This small molecule binds to this protein.
Small molecule (SMILES): CC(=O)N[C@H]1[C@H](O[C@H]2[C@H](O)[C@@H](NC(C)=O)CO[C@@H]2CO)O[C@H](CO)[C@@H](O)[C@@H]1O

Sequence of chain 1.B:
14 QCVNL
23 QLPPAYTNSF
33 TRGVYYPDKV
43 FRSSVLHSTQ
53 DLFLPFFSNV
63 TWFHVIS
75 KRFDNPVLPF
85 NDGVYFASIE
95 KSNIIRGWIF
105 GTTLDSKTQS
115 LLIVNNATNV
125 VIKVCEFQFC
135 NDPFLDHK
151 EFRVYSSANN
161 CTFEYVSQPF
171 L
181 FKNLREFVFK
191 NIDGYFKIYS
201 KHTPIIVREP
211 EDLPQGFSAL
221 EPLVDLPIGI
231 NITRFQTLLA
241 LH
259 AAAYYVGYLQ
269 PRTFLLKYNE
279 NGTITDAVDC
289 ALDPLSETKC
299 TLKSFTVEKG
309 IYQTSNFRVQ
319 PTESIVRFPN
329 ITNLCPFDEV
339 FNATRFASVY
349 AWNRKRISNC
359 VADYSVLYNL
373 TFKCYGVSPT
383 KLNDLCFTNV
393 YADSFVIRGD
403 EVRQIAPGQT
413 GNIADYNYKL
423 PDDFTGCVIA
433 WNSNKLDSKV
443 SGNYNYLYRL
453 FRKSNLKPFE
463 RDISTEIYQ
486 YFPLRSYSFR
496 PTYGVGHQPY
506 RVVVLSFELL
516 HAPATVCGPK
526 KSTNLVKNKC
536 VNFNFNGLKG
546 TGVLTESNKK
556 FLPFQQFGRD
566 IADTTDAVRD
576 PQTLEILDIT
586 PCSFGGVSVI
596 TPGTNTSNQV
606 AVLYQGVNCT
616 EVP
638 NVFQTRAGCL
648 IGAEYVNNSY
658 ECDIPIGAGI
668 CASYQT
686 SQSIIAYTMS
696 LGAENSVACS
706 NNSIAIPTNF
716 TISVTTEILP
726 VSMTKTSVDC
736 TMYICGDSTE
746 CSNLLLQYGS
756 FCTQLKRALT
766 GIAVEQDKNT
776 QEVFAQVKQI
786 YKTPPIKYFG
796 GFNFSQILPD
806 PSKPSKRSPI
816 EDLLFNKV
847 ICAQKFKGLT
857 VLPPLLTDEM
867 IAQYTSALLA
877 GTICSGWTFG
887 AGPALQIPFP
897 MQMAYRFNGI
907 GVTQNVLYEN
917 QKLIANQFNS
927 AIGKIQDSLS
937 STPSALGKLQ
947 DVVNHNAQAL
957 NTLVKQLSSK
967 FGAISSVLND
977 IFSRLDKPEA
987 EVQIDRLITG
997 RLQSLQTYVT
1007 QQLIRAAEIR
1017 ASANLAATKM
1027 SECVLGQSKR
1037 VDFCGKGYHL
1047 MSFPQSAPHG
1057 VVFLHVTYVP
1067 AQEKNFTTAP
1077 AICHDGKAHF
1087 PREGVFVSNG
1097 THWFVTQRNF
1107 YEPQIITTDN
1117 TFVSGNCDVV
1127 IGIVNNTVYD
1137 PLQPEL

Binding-site contacts:
Ligand atom C8 contacts residue TYR793 of chain 1.B at 3.5 Å (hydrophobic).
Ligand atom C6 contacts residue GLN801 of chain 1.B at 4.5 Å.
Ligand atom C1 contacts residue SER800 of chain 1.B at 3.5 Å.
Ligand atom O5 contacts residue SER800 of chain 1.B at 3.5 Å (h-bond).
Ligand atom O6 contacts residue SER800 of chain 1.B at 3.7 Å.
Ligand atom O6 contacts residue GLN801 of chain 1.B at 3.1 Å (h-bond).
Ligand atom C4 contacts residue ASN798 of chain 1.B at 4.3 Å.
Ligand atom C5 contacts residue ASN798 of chain 1.B at 3.7 Å.
Ligand atom C1 contacts residue ASN798 of chain 1.B at 1.5 Å.
Ligand atom O5 contacts residue ASN798 of chain 1.B at 2.4 Å (h-bond).
Ligand atom N2 contacts residue TYR793 of chain 1.B at 4.2 Å.
Ligand atom C7 contacts residue ASN798 of chain 1.B at 3.8 Å.
Ligand atom C6 contacts residue SER800 of chain 1.B at 4.3 Å.
Ligand atom O7 contacts residue TYR793 of chain 1.B at 4.2 Å.
Ligand atom C5 contacts residue SER800 of chain 1.B at 3.7 Å.
Ligand atom N2 contacts residue ASN798 of chain 1.B at 3.0 Å (h-bond).
Ligand atom C2 contacts residue ASN798 of chain 1.B at 2.5 Å.
Ligand atom C3 contacts residue ASN798 of chain 1.B at 3.8 Å.
Ligand atom O7 contacts residue ASN798 of chain 1.B at 4.1 Å.
Ligand atom C7 contacts residue TYR793 of chain 1.B at 3.9 Å (hydrophobic).